A small-molecule ligand and the protein it binds are described below.
Small molecule (SMILES): CC(=O)N[C@@H]1[C@@H](O)[C@H](O)[C@@H](CO)O[C@H]1O

Binding-site contacts:
Ligand atom O5 contacts residue ASN243 of chain 1.F at 4.2 Å.
Ligand atom C5 contacts residue ASN246 of chain 1.F at 3.6 Å.
Ligand atom O6 contacts residue LYS228 of chain 1.F at 3.3 Å.
Ligand atom O7 contacts residue ASN246 of chain 1.F at 4.1 Å.
Ligand atom C8 contacts residue ASN243 of chain 1.F at 3.9 Å.
Ligand atom N2 contacts residue ASN246 of chain 1.F at 3.0 Å (h-bond).
Ligand atom C3 contacts residue ASN246 of chain 1.F at 3.8 Å.
Ligand atom N2 contacts residue ASN243 of chain 1.F at 4.4 Å.
Ligand atom C5 contacts residue LYS228 of chain 1.F at 4.2 Å.
Ligand atom C8 contacts residue TYR244 of chain 1.F at 3.9 Å (hydrophobic).
Ligand atom C2 contacts residue ASN246 of chain 1.F at 2.4 Å.
Ligand atom O6 contacts residue ILE230 of chain 1.F at 3.8 Å.
Ligand atom C7 contacts residue ASN246 of chain 1.F at 3.8 Å.
Ligand atom C5 contacts residue ASN243 of chain 1.F at 4.5 Å.
Ligand atom O6 contacts residue GLN223 of chain 1.F at 3.7 Å.
Ligand atom C7 contacts residue ASN243 of chain 1.F at 3.7 Å.
Ligand atom C1 contacts residue ASN243 of chain 1.F at 3.5 Å.
Ligand atom C4 contacts residue ASN246 of chain 1.F at 4.1 Å.
Ligand atom C2 contacts residue ASN243 of chain 1.F at 4.4 Å.
Ligand atom C1 contacts residue ASN246 of chain 1.F at 1.4 Å.
Ligand atom O5 contacts residue LYS228 of chain 1.F at 3.5 Å.
Ligand atom O5 contacts residue ASN246 of chain 1.F at 2.3 Å (h-bond).
Ligand atom O7 contacts residue ASN243 of chain 1.F at 2.9 Å (h-bond).
Ligand atom C6 contacts residue LYS228 of chain 1.F at 3.6 Å.

Sequence of chain 1.F:
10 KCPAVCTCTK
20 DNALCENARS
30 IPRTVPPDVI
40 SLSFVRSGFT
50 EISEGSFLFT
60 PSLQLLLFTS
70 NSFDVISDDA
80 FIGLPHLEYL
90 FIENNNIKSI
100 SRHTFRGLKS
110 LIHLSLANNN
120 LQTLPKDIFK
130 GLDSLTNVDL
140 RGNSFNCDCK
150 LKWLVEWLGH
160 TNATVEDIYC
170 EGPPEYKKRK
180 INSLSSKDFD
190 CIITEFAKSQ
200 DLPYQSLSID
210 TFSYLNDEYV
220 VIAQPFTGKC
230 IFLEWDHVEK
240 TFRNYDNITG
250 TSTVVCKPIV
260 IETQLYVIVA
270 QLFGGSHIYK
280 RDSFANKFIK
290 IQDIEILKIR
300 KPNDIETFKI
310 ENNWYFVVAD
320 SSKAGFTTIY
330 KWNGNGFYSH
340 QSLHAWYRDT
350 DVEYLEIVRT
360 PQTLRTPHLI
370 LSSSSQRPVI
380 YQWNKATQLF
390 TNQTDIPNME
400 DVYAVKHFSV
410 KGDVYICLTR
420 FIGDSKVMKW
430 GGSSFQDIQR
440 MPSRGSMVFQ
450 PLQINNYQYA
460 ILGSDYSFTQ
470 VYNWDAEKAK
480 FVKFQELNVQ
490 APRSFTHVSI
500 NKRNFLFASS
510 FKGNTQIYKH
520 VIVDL